A small-molecule ligand and the protein it binds are described below.
Small molecule (SMILES): Nc1ncnc2c1ncn2[C@@H]1O[C@H](CO[P](=O)(O)O[P](=O)(O)NP(=O)(O)O)[C@@H](O)[C@H]1O

Binding-site contacts:
Ligand atom C4' contacts residue ASN112 of chain 1.C at 3.2 Å.
Ligand atom O5' contacts residue ASN60 of chain 1.C at 3.3 Å (h-bond).
Ligand atom O2A contacts residue ASN60 of chain 1.C at 1.3 Å (h-bond).
Ligand atom O1B contacts residue SER119 of chain 1.C at 3.0 Å (h-bond).
Ligand atom N1 contacts residue THR192 of chain 1.C at 3.1 Å (h-bond).
Ligand atom O1A contacts residue PHE146 of chain 1.C at 3.0 Å (h-bond).
Ligand atom N3B contacts residue GLY143 of chain 1.C at 3.4 Å (h-bond).
Ligand atom O2G contacts residue ASN60 of chain 1.C at 2.7 Å (h-bond).
Ligand atom O2B contacts residue ASN60 of chain 1.C at 2.9 Å (h-bond).
Ligand atom O3G contacts residue PHE142 of chain 1.C at 3.1 Å (h-bond).
Ligand atom PA contacts residue ASN60 of chain 1.C at 2.6 Å.
Ligand atom O1A contacts residue GLY145 of chain 1.C at 3.3 Å (h-bond).
Ligand atom O2G contacts residue GLU56 of chain 1.C at 3.4 Å (salt-bridge).
Ligand atom N3B contacts residue GLY140 of chain 1.C at 3.2 Å.
Ligand atom O2A contacts residue MG1 of chain 1.J at 2.1 Å.
Ligand atom PB contacts residue MG1 of chain 1.J at 2.5 Å.
Ligand atom PA contacts residue MG1 of chain 1.J at 2.6 Å.
Ligand atom O2' contacts residue ASN112 of chain 1.C at 2.7 Å (h-bond).
Ligand atom O3G contacts residue GLN141 of chain 1.C at 3.1 Å (h-bond).
Ligand atom C5' contacts residue ASN112 of chain 1.C at 3.2 Å.
Ligand atom O2A contacts residue PHE146 of chain 1.C at 3.1 Å (h-bond).
Ligand atom O3' contacts residue SER119 of chain 1.C at 3.4 Å.
Ligand atom O1G contacts residue VAL144 of chain 1.C at 3.3 Å (h-bond).
Ligand atom N6 contacts residue ASP99 of chain 1.C at 2.8 Å (salt-bridge).
Ligand atom N3B contacts residue MG1 of chain 1.J at 3.0 Å.
Ligand atom O2B contacts residue MG1 of chain 1.J at 2.1 Å.
Ligand atom O3G contacts residue ARG343 of chain 1.C at 2.6 Å (salt-bridge).
Ligand atom O1G contacts residue GLY143 of chain 1.C at 3.3 Å (h-bond).
Ligand atom O2G contacts residue MG1 of chain 1.J at 2.1 Å.
Ligand atom O3A contacts residue MG1 of chain 1.J at 2.1 Å.
Ligand atom N3 contacts residue MET104 of chain 1.C at 3.3 Å (h-bond).
Ligand atom O4' contacts residue ASN112 of chain 1.C at 3.2 Å (h-bond).
Ligand atom O1G contacts residue GLY145 of chain 1.C at 2.8 Å (h-bond).
Ligand atom O3A contacts residue GLY143 of chain 1.C at 3.4 Å.
Ligand atom O3' contacts residue GLY120 of chain 1.C at 2.6 Å (h-bond).
Ligand atom O3A contacts residue ASN60 of chain 1.C at 3.3 Å (h-bond).
Ligand atom O3' contacts residue SER121 of chain 1.C at 3.0 Å (h-bond).
Ligand atom O1G contacts residue MG1 of chain 1.J at 2.7 Å.
Ligand atom PG contacts residue MG1 of chain 1.J at 2.5 Å.
Ligand atom N3B contacts residue GLN141 of chain 1.C at 2.9 Å (h-bond).

Sequence of chain 1.C:
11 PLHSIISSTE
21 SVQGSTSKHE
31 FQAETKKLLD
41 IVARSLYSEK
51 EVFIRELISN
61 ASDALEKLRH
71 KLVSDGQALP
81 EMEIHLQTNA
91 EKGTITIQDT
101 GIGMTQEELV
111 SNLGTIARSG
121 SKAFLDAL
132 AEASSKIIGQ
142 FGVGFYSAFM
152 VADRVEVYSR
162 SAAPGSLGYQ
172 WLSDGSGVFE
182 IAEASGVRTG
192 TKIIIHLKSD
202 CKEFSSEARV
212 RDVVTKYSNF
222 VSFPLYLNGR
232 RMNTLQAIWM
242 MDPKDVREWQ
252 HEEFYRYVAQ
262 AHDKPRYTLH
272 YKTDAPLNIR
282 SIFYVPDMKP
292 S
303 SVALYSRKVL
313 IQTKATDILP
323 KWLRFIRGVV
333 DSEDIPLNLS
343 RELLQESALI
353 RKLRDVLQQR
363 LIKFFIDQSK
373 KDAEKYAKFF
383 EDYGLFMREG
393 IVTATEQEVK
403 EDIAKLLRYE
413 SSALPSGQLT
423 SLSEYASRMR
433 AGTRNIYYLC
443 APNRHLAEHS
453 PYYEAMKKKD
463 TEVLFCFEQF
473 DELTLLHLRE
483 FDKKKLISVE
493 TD